Sequence of chain 1.B:
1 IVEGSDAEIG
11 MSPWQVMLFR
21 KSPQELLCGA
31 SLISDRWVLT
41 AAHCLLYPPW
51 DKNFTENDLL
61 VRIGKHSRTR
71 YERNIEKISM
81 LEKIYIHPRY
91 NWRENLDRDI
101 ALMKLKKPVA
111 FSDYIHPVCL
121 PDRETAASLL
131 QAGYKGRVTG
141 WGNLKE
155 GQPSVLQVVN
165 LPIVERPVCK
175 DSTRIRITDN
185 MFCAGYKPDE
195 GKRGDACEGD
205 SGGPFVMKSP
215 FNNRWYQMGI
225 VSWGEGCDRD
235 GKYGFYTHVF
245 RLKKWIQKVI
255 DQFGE

This small molecule binds to this protein.
Small molecule (SMILES): NC(=[NH2+])c1ccc2[nH]c(-c3cccc(-c4ccccc4)c3[O-])cc2c1

Binding-site contacts:
Ligand atom C1' contacts residue GLU202 of chain 1.B at 3.6 Å.
Ligand atom C2 contacts residue VAL225 of chain 1.B at 3.5 Å (hydrophobic).
Ligand atom C6B contacts residue HIS43 of chain 1.B at 3.8 Å.
Ligand atom C7 contacts residue ALA200 of chain 1.B at 3.3 Å (hydrophobic).
Ligand atom C6' contacts residue SER205 of chain 1.B at 3.4 Å.
Ligand atom C8 contacts residue GLU202 of chain 1.B at 3.7 Å.
Ligand atom O6' contacts residue SER205 of chain 1.B at 2.1 Å (h-bond).
Ligand atom C6' contacts residue HIS43 of chain 1.B at 3.6 Å.
Ligand atom C3B contacts residue CYS28 of chain 1.B at 3.6 Å (hydrophobic).
Ligand atom C3 contacts residue VAL225 of chain 1.B at 3.5 Å (hydrophobic).
Ligand atom C4B contacts residue CYS44 of chain 1.B at 3.6 Å (hydrophobic).
Ligand atom C3B contacts residue CYS44 of chain 1.B at 3.6 Å (hydrophobic).
Ligand atom C3B contacts residue HIS43 of chain 1.B at 3.8 Å.
Ligand atom CN4 contacts residue GLU202 of chain 1.B at 3.6 Å.
Ligand atom O6' contacts residue HIS43 of chain 1.B at 2.7 Å (h-bond).
Ligand atom N2 contacts residue TRP227 of chain 1.B at 3.6 Å (h-bond).
Ligand atom N2 contacts residue ALA200 of chain 1.B at 3.7 Å.
Ligand atom N2 contacts residue GLY238 of chain 1.B at 3.7 Å.
Ligand atom C4' contacts residue TRP50 of chain 1.B at 3.5 Å (hydrophobic).
Ligand atom C2' contacts residue GLU202 of chain 1.B at 3.1 Å.
Ligand atom C1B contacts residue HIS43 of chain 1.B at 3.7 Å.
Ligand atom C6B contacts residue TRP50 of chain 1.B at 3.8 Å (hydrophobic).
Ligand atom N1 contacts residue ALA200 of chain 1.B at 3.1 Å (h-bond).
Ligand atom C8 contacts residue SER205 of chain 1.B at 3.4 Å.
Ligand atom C4 contacts residue SER205 of chain 1.B at 3.0 Å.
Ligand atom C5 contacts residue CYS201 of chain 1.B at 3.8 Å (hydrophobic).
Ligand atom C7 contacts residue ASP199 of chain 1.B at 3.8 Å.
Ligand atom N3 contacts residue SER205 of chain 1.B at 2.3 Å (h-bond).
Ligand atom N1 contacts residue GLY230 of chain 1.B at 2.9 Å (h-bond).
Ligand atom N2 contacts residue ASP199 of chain 1.B at 3.1 Å (salt-bridge).
Ligand atom C4B contacts residue HIS43 of chain 1.B at 3.0 Å.
Ligand atom N1 contacts residue ASP199 of chain 1.B at 3.1 Å (salt-bridge).
Ligand atom C5 contacts residue GLU202 of chain 1.B at 3.8 Å.
Ligand atom C5B contacts residue HIS43 of chain 1.B at 3.3 Å.
Ligand atom C1 contacts residue GLY228 of chain 1.B at 3.9 Å.
Ligand atom N1 contacts residue GLY228 of chain 1.B at 3.8 Å.
Ligand atom C6 contacts residue CYS201 of chain 1.B at 3.8 Å (hydrophobic).
Ligand atom C3 contacts residue SER205 of chain 1.B at 3.2 Å.
Ligand atom C7 contacts residue GLY228 of chain 1.B at 3.7 Å.
Ligand atom C3' contacts residue GLU202 of chain 1.B at 3.5 Å.